A small-molecule ligand and the protein it binds are described below.
Small molecule (SMILES): NS(=O)(=O)c1ccc(Nc2cc(OC3CCCCC3)nc3ncnn23)cc1

Sequence of chain 1.A:
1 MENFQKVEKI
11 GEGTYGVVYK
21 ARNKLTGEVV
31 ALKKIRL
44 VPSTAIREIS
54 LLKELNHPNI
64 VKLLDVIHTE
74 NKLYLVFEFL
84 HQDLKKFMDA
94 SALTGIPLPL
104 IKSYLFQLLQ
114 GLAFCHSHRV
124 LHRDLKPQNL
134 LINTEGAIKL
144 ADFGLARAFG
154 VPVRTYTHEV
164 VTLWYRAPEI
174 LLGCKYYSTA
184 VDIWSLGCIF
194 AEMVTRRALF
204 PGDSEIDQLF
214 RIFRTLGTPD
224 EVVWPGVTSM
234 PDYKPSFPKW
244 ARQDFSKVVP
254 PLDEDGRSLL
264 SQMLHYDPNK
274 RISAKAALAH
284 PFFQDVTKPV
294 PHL

Binding-site contacts:
Ligand atom N4 contacts residue LEU134 of chain 1.A at 3.6 Å.
Ligand atom C18 contacts residue LEU134 of chain 1.A at 3.8 Å (hydrophobic).
Ligand atom C2 contacts residue VAL18 of chain 1.A at 3.6 Å (hydrophobic).
Ligand atom O3 contacts residue ASP86 of chain 1.A at 3.1 Å (salt-bridge).
Ligand atom C2 contacts residue ILE10 of chain 1.A at 3.6 Å (hydrophobic).
Ligand atom C10 contacts residue ALA31 of chain 1.A at 3.7 Å (hydrophobic).
Ligand atom C14 contacts residue ILE10 of chain 1.A at 3.8 Å (hydrophobic).
Ligand atom C9 contacts residue ILE10 of chain 1.A at 3.8 Å (hydrophobic).
Ligand atom C3 contacts residue ILE10 of chain 1.A at 3.6 Å (hydrophobic).
Ligand atom C16 contacts residue HIS84 of chain 1.A at 3.6 Å.
Ligand atom O3 contacts residue LYS89 of chain 1.A at 3.3 Å.
Ligand atom N3 contacts residue LEU134 of chain 1.A at 3.4 Å.
Ligand atom C9 contacts residue LEU134 of chain 1.A at 3.6 Å (hydrophobic).
Ligand atom C11 contacts residue ALA31 of chain 1.A at 3.5 Å (hydrophobic).
Ligand atom N5 contacts residue ILE10 of chain 1.A at 3.7 Å.
Ligand atom C15 contacts residue HIS84 of chain 1.A at 3.1 Å.
Ligand atom N4 contacts residue GLU81 of chain 1.A at 3.7 Å.
Ligand atom C14 contacts residue LEU83 of chain 1.A at 3.2 Å (hydrophobic).
Ligand atom N1 contacts residue LYS33 of chain 1.A at 3.0 Å (salt-bridge).
Ligand atom C11 contacts residue LEU83 of chain 1.A at 3.6 Å (hydrophobic).
Ligand atom C11 contacts residue GLU81 of chain 1.A at 2.8 Å.
Ligand atom C7 contacts residue LYS33 of chain 1.A at 3.6 Å.
Ligand atom C8 contacts residue ILE10 of chain 1.A at 3.7 Å (hydrophobic).
Ligand atom O1 contacts residue LYS33 of chain 1.A at 3.2 Å (salt-bridge).
Ligand atom C10 contacts residue LEU134 of chain 1.A at 3.3 Å (hydrophobic).
Ligand atom N3 contacts residue LEU83 of chain 1.A at 3.1 Å (h-bond).
Ligand atom N2 contacts residue LEU134 of chain 1.A at 3.2 Å.
Ligand atom C11 contacts residue LEU134 of chain 1.A at 3.6 Å (hydrophobic).
Ligand atom C13 contacts residue LEU83 of chain 1.A at 3.3 Å (hydrophobic).
Ligand atom C17 contacts residue ASP86 of chain 1.A at 3.5 Å.
Ligand atom N3 contacts residue ALA31 of chain 1.A at 3.8 Å.
Ligand atom N5 contacts residue LEU83 of chain 1.A at 2.9 Å (h-bond).
Ligand atom N6 contacts residue LYS89 of chain 1.A at 3.3 Å (salt-bridge).
Ligand atom C11 contacts residue VAL64 of chain 1.A at 3.8 Å (hydrophobic).
Ligand atom C14 contacts residue HIS84 of chain 1.A at 3.6 Å.
Ligand atom O2 contacts residue ASP86 of chain 1.A at 3.5 Å (salt-bridge).
Ligand atom N3 contacts residue GLU81 of chain 1.A at 3.8 Å.
Ligand atom O3 contacts residue GLN85 of chain 1.A at 3.4 Å.
Ligand atom N4 contacts residue ALA31 of chain 1.A at 3.5 Å.
Ligand atom C13 contacts residue ILE10 of chain 1.A at 3.6 Å (hydrophobic).